A small-molecule ligand and the protein it binds are described below.
Small molecule (SMILES): C[C@@H]1C[C@H]2C(=O)OC[C@H](NC(=O)[C@H](Cc3cc(F)cc(F)c3)NC(=O)CCC3CCCCC3)C(=O)N3CCC[C@H]3C(=O)N3CCCC[C@H]3C(=O)N[C@@H](C)C(=O)N2C1

Binding-site contacts:
Ligand atom C7 contacts residue LEU48 of chain 1.M at 3.5 Å (hydrophobic).
Ligand atom CD2 contacts residue PHE82 of chain 1.M at 3.3 Å (hydrophobic).
Ligand atom CD contacts residue TYR112 of chain 1.N at 3.6 Å (hydrophobic).
Ligand atom C7 contacts residue ILE28 of chain 1.N at 3.6 Å (hydrophobic).
Ligand atom CE1 contacts residue LEU48 of chain 1.M at 3.5 Å (hydrophobic).
Ligand atom CB contacts residue LEU189 of chain 1.N at 3.6 Å (hydrophobic).
Ligand atom CB contacts residue ILE90 of chain 1.N at 3.6 Å (hydrophobic).
Ligand atom C1 contacts residue ALA52 of chain 1.M at 3.8 Å (hydrophobic).
Ligand atom F2 contacts residue PHE82 of chain 1.M at 2.9 Å.
Ligand atom CE1 contacts residue TYR62 of chain 1.N at 3.4 Å (hydrophobic).
Ligand atom C6 contacts residue LEU23 of chain 1.N at 3.7 Å (hydrophobic).
Ligand atom CE2 contacts residue LEU114 of chain 1.N at 3.7 Å (hydrophobic).
Ligand atom CD1 contacts residue TYR62 of chain 1.N at 3.2 Å (hydrophobic).
Ligand atom C6 contacts residue LEU48 of chain 1.M at 3.7 Å (hydrophobic).
Ligand atom C6 contacts residue PHE49 of chain 1.M at 3.7 Å (hydrophobic).
Ligand atom F2 contacts residue ASP78 of chain 1.M at 3.7 Å.
Ligand atom O contacts residue PHE82 of chain 1.M at 3.6 Å.
Ligand atom F1 contacts residue TYR62 of chain 1.N at 2.9 Å.
Ligand atom F1 contacts residue ILE92 of chain 1.N at 3.4 Å.
Ligand atom CE contacts residue LEU189 of chain 1.N at 3.6 Å (hydrophobic).
Ligand atom C8 contacts residue TYR62 of chain 1.N at 3.5 Å (hydrophobic).
Ligand atom F2 contacts residue LEU114 of chain 1.N at 3.6 Å.
Ligand atom N contacts residue LEU48 of chain 1.M at 3.6 Å.
Ligand atom C3 contacts residue ASP26 of chain 1.N at 3.0 Å.
Ligand atom CD1 contacts residue LEU48 of chain 1.M at 3.4 Å (hydrophobic).
Ligand atom F2 contacts residue THR79 of chain 1.M at 3.4 Å.
Ligand atom C contacts residue PHE82 of chain 1.M at 3.6 Å (hydrophobic).
Ligand atom O contacts residue SER60 of chain 1.N at 3.6 Å (h-bond).
Ligand atom CE contacts residue ILE28 of chain 1.N at 3.6 Å (hydrophobic).
Ligand atom O contacts residue ILE90 of chain 1.N at 3.1 Å.
Ligand atom O contacts residue TYR62 of chain 1.N at 3.6 Å (h-bond).
Ligand atom CE2 contacts residue PHE82 of chain 1.M at 3.8 Å (hydrophobic).
Ligand atom C9 contacts residue TYR62 of chain 1.N at 3.5 Å (hydrophobic).
Ligand atom C8 contacts residue ILE28 of chain 1.N at 3.4 Å (hydrophobic).
Ligand atom C4 contacts residue ASP26 of chain 1.N at 2.9 Å.
Ligand atom N contacts residue TYR62 of chain 1.N at 2.8 Å (h-bond).
Ligand atom CG contacts residue TYR112 of chain 1.N at 3.6 Å (hydrophobic).
Ligand atom CA contacts residue PHE82 of chain 1.M at 3.7 Å (hydrophobic).
Ligand atom CE contacts residue ASP26 of chain 1.N at 3.3 Å.
Ligand atom C4 contacts residue ARG22 of chain 1.N at 3.3 Å.

Sequence of chain 1.N:
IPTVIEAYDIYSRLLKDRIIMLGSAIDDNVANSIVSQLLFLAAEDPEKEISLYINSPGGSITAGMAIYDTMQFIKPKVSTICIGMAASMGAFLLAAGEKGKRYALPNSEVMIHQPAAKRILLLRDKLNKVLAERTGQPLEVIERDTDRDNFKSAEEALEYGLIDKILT

Sequence of chain 1.M:
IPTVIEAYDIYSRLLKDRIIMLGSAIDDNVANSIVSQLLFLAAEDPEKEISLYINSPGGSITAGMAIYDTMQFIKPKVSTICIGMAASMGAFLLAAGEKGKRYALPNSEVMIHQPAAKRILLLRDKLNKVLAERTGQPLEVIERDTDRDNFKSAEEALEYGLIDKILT